Sequence of chain 8.A:
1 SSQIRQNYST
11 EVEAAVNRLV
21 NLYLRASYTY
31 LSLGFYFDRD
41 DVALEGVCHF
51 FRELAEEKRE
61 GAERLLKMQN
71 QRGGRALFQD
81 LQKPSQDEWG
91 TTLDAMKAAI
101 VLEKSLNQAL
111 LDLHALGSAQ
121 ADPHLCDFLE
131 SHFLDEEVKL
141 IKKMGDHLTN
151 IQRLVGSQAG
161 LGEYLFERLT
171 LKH

A protein and the small-molecule ligand that binds it are described below.
Small molecule (SMILES): Cc1ccc(C(C)C)cc1

Binding-site contacts:
Ligand atom C2 contacts residue GLU53 of chain 8.A at 3.5 Å.
Ligand atom C1 contacts residue RU1 of chain 8.C at 3.6 Å.
Ligand atom C10 contacts residue GLU53 of chain 8.A at 4.0 Å.
Ligand atom C6 contacts residue RU1 of chain 8.C at 3.6 Å.
Ligand atom C2 contacts residue RU1 of chain 8.C at 2.6 Å.
Ligand atom C2 contacts residue HIS173 of chain 8.A at 3.9 Å.
Ligand atom C9 contacts residue HIS173 of chain 8.A at 3.5 Å.
Ligand atom C9 contacts residue RU1 of chain 8.C at 2.5 Å.
Ligand atom C3 contacts residue GLU53 of chain 8.A at 3.6 Å.
Ligand atom C4 contacts residue GLU53 of chain 8.A at 4.2 Å.
Ligand atom C5 contacts residue RU1 of chain 8.C at 2.6 Å.
Ligand atom C9 contacts residue HIS49 of chain 8.A at 4.2 Å.
Ligand atom C4 contacts residue HIS49 of chain 8.A at 3.7 Å.
Ligand atom C10 contacts residue HIS173 of chain 8.A at 3.4 Å.
Ligand atom C6 contacts residue HIS49 of chain 8.A at 3.9 Å.
Ligand atom C1 contacts residue GLU53 of chain 8.A at 3.6 Å.
Ligand atom C8 contacts residue HIS49 of chain 8.A at 3.3 Å.
Ligand atom C5 contacts residue HIS173 of chain 8.A at 4.2 Å.
Ligand atom C5 contacts residue HIS49 of chain 8.A at 3.8 Å.
Ligand atom C8 contacts residue RU1 of chain 8.C at 3.5 Å.
Ligand atom C10 contacts residue RU1 of chain 8.C at 2.5 Å.
Ligand atom C8 contacts residue HIS173 of chain 8.A at 3.8 Å.
Ligand atom C3 contacts residue HIS49 of chain 8.A at 4.1 Å.
Ligand atom C3 contacts residue RU1 of chain 8.C at 2.6 Å.
Ligand atom C4 contacts residue RU1 of chain 8.C at 2.6 Å.